Binding-site contacts:
Ligand atom C7 contacts residue THR203 of chain 1.A at 3.8 Å.
Ligand atom O4 contacts residue PRO387 of chain 1.A at 3.3 Å.
Ligand atom C1 contacts residue CYS170 of chain 1.A at 3.4 Å (hydrophobic).
Ligand atom O3 contacts residue LEU199 of chain 1.A at 3.0 Å (h-bond).
Ligand atom O2 contacts residue PHE271 of chain 1.A at 3.7 Å.
Ligand atom C12 contacts residue GLY222 of chain 1.A at 3.5 Å.
Ligand atom O4 contacts residue CYS170 of chain 1.A at 3.4 Å (h-bond).
Ligand atom C15 contacts residue LEU199 of chain 1.A at 3.9 Å (hydrophobic).
Ligand atom C11 contacts residue SER350 of chain 1.A at 3.9 Å.
Ligand atom O3 contacts residue GLY222 of chain 1.A at 2.8 Å (h-bond).
Ligand atom C13 contacts residue LEU199 of chain 1.A at 3.7 Å (hydrophobic).
Ligand atom C8 contacts residue PHE221 of chain 1.A at 3.8 Å (hydrophobic).
Ligand atom C6 contacts residue PHE221 of chain 1.A at 3.8 Å (hydrophobic).
Ligand atom C2 contacts residue CYS170 of chain 1.A at 3.8 Å (hydrophobic).
Ligand atom C7 contacts residue PHE221 of chain 1.A at 4.0 Å (hydrophobic).
Ligand atom C14 contacts residue LEU199 of chain 1.A at 3.0 Å (hydrophobic).
Ligand atom C14 contacts residue GLU198 of chain 1.A at 3.9 Å.
Ligand atom C3 contacts residue PHE271 of chain 1.A at 4.0 Å (hydrophobic).
Ligand atom C15 contacts residue SER139 of chain 1.A at 3.8 Å.
Ligand atom O2 contacts residue LEU269 of chain 1.A at 3.6 Å.
Ligand atom C8 contacts residue THR203 of chain 1.A at 3.4 Å.
Ligand atom C11 contacts residue PHE221 of chain 1.A at 3.5 Å (hydrophobic).
Ligand atom O5 contacts residue ASP261 of chain 1.A at 4.0 Å.
Ligand atom C13 contacts residue GLU198 of chain 1.A at 3.5 Å.
Ligand atom C8 contacts residue LEU269 of chain 1.A at 3.8 Å (hydrophobic).
Ligand atom C14 contacts residue THR200 of chain 1.A at 3.9 Å.
Ligand atom O2 contacts residue THR203 of chain 1.A at 3.5 Å (h-bond).
Ligand atom O3 contacts residue ASP223 of chain 1.A at 3.8 Å.
Ligand atom C7 contacts residue LEU269 of chain 1.A at 3.7 Å (hydrophobic).
Ligand atom O1 contacts residue PHE221 of chain 1.A at 3.8 Å.
Ligand atom C13 contacts residue GLY222 of chain 1.A at 3.6 Å.
Ligand atom C14 contacts residue SER139 of chain 1.A at 3.3 Å.
Ligand atom O5 contacts residue PHE271 of chain 1.A at 3.3 Å.
Ligand atom O3 contacts residue GLU198 of chain 1.A at 3.1 Å.
Ligand atom O5 contacts residue GLY262 of chain 1.A at 3.7 Å.
Ligand atom O5 contacts residue THR270 of chain 1.A at 3.7 Å.
Ligand atom O3 contacts residue THR200 of chain 1.A at 3.4 Å (h-bond).
Ligand atom C4 contacts residue PHE271 of chain 1.A at 3.5 Å (hydrophobic).
Ligand atom O4 contacts residue GLY169 of chain 1.A at 4.0 Å.
Ligand atom C13 contacts residue THR200 of chain 1.A at 3.9 Å.

Sequence of chain 1.D:
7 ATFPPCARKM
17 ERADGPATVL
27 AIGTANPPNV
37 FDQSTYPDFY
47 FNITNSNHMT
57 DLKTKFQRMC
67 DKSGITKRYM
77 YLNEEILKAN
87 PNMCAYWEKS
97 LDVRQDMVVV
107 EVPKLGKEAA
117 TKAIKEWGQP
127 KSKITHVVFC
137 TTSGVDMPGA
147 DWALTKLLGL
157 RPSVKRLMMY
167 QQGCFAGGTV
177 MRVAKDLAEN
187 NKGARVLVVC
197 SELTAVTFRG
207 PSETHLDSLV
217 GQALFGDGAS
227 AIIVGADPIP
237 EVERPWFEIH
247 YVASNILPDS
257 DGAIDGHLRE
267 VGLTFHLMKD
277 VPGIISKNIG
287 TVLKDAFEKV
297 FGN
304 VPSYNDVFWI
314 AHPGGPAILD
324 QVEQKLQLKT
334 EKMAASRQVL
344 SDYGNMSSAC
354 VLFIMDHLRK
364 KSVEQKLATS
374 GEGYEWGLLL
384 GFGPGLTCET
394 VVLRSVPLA

Sequence of chain 1.A:
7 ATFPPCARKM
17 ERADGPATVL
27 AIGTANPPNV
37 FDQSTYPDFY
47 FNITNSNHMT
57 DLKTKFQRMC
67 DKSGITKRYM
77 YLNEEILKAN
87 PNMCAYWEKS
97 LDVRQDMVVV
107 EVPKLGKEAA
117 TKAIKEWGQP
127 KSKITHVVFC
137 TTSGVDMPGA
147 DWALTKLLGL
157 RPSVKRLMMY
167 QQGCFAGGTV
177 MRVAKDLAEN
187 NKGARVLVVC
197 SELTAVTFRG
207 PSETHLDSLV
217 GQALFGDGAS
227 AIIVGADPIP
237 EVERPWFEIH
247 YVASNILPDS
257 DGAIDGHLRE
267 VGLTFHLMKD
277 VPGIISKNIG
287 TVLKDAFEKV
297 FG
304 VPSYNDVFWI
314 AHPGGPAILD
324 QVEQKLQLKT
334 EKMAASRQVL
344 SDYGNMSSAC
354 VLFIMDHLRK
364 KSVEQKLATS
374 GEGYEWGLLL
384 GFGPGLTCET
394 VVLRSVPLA

This small molecule binds to this protein.
Small molecule (SMILES): O=C1C[C@@H](c2ccc(O)cc2)Oc2cc(O)cc(O)c21